A small-molecule ligand and the protein it binds are described below.
Small molecule (SMILES): C[C@@H]1O[C@@H](CC(=O)O)[C@@H](O)[C@H](O)[C@@H]1O

Binding-site contacts:
Ligand atom O5 contacts residue SER22 of chain 1.B at 3.4 Å (h-bond).
Ligand atom O3 contacts residue ASP104 of chain 1.B at 3.1 Å (salt-bridge).
Ligand atom O4 contacts residue GLU95 of chain 1.B at 3.3 Å (salt-bridge).
Ligand atom C3 contacts residue CA1 of chain 1.M at 3.4 Å.
Ligand atom C3 contacts residue ASP104 of chain 1.B at 3.7 Å.
Ligand atom O3 contacts residue ASP101 of chain 1.B at 2.8 Å (salt-bridge).
Ligand atom C4 contacts residue ASP96 of chain 1.B at 3.5 Å.
Ligand atom C4 contacts residue CA1 of chain 1.L at 3.2 Å.
Ligand atom C5 contacts residue LYS1 of chain 1.C at 3.5 Å.
Ligand atom O5 contacts residue SER23 of chain 1.B at 3.0 Å (h-bond).
Ligand atom C1M contacts residue GLY114 of chain 1.F at 3.6 Å.
Ligand atom C2 contacts residue CA1 of chain 1.M at 3.4 Å.
Ligand atom C7 contacts residue ALA2 of chain 1.C at 3.3 Å (hydrophobic).
Ligand atom O2 contacts residue CA1 of chain 1.M at 2.4 Å.
Ligand atom C3 contacts residue ASP99 of chain 1.B at 3.0 Å.
Ligand atom O3 contacts residue ASP99 of chain 1.B at 2.3 Å (salt-bridge).
Ligand atom O2 contacts residue ASP104 of chain 1.B at 3.7 Å.
Ligand atom O2 contacts residue GLY114 of chain 1.F at 2.5 Å (h-bond).
Ligand atom O7A contacts residue ALA2 of chain 1.C at 3.0 Å (h-bond).
Ligand atom C3 contacts residue CA1 of chain 1.L at 3.4 Å.
Ligand atom O4 contacts residue CA1 of chain 1.L at 2.5 Å.
Ligand atom O7A contacts residue LYS3 of chain 1.C at 3.0 Å (salt-bridge).
Ligand atom O4 contacts residue ASP96 of chain 1.B at 2.7 Å (salt-bridge).
Ligand atom O2 contacts residue ASN21 of chain 1.B at 2.9 Å (h-bond).
Ligand atom O3 contacts residue CA1 of chain 1.L at 2.5 Å.
Ligand atom C1M contacts residue SER23 of chain 1.B at 3.3 Å.
Ligand atom O7A contacts residue LYS1 of chain 1.C at 2.3 Å (salt-bridge).
Ligand atom C4 contacts residue CA1 of chain 1.M at 3.8 Å.
Ligand atom C4 contacts residue ASP104 of chain 1.B at 3.2 Å.
Ligand atom C2 contacts residue GLY114 of chain 1.F at 3.3 Å.
Ligand atom C5 contacts residue SER22 of chain 1.B at 3.5 Å.
Ligand atom C7 contacts residue LYS1 of chain 1.C at 1.4 Å.
Ligand atom C2 contacts residue ASP99 of chain 1.B at 3.8 Å.
Ligand atom O2 contacts residue SER22 of chain 1.B at 3.4 Å.
Ligand atom C6 contacts residue LYS1 of chain 1.C at 2.6 Å.
Ligand atom O4 contacts residue ASP99 of chain 1.B at 3.5 Å (salt-bridge).
Ligand atom C4 contacts residue SER22 of chain 1.B at 3.6 Å.
Ligand atom O3 contacts residue CA1 of chain 1.M at 2.5 Å.
Ligand atom O5 contacts residue LYS1 of chain 1.C at 3.6 Å (salt-bridge).
Ligand atom O4 contacts residue ASP104 of chain 1.B at 3.2 Å (salt-bridge).

Sequence of chain 1.B:
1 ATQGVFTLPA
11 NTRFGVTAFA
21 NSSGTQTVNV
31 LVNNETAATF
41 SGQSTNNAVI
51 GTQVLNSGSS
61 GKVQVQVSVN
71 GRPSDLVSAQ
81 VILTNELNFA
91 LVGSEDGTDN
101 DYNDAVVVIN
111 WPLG

Sequence of chain 1.F:
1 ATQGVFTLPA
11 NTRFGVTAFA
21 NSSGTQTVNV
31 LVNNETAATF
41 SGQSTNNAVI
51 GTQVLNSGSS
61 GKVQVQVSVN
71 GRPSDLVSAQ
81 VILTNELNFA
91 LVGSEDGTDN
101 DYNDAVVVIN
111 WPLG

Sequence of chain 1.C:
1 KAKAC